This protein binds this small molecule.
Small molecule (SMILES): CC(=O)N[C@@H]1[C@@H](O)[C@H](O)[C@@H](CO)O[C@H]1O

Binding-site contacts:
Ligand atom O6 contacts residue SER800 of chain 1.A at 3.4 Å (h-bond).
Ligand atom O5 contacts residue ASN798 of chain 1.A at 2.4 Å (h-bond).
Ligand atom O7 contacts residue ASN798 of chain 1.A at 4.2 Å.
Ligand atom O5 contacts residue SER800 of chain 1.A at 3.2 Å (h-bond).
Ligand atom C2 contacts residue ASN798 of chain 1.A at 2.5 Å.
Ligand atom C4 contacts residue ASN798 of chain 1.A at 4.3 Å.
Ligand atom C5 contacts residue SER800 of chain 1.A at 3.4 Å.
Ligand atom C8 contacts residue TYR793 of chain 1.A at 3.6 Å (hydrophobic).
Ligand atom O7 contacts residue TYR793 of chain 1.A at 4.2 Å.
Ligand atom N2 contacts residue TYR793 of chain 1.A at 3.9 Å.
Ligand atom O6 contacts residue GLN801 of chain 1.A at 2.6 Å (h-bond).
Ligand atom C6 contacts residue SER800 of chain 1.A at 4.0 Å.
Ligand atom C3 contacts residue ASN798 of chain 1.A at 3.8 Å.
Ligand atom C1 contacts residue ASN798 of chain 1.A at 1.5 Å.
Ligand atom N2 contacts residue ASN798 of chain 1.A at 2.9 Å (h-bond).
Ligand atom C1 contacts residue SER800 of chain 1.A at 3.4 Å.
Ligand atom C7 contacts residue ASN798 of chain 1.A at 3.8 Å.
Ligand atom C7 contacts residue TYR793 of chain 1.A at 3.8 Å (hydrophobic).
Ligand atom C5 contacts residue ASN798 of chain 1.A at 3.7 Å.
Ligand atom C6 contacts residue GLN801 of chain 1.A at 3.9 Å.

Sequence of chain 1.A:
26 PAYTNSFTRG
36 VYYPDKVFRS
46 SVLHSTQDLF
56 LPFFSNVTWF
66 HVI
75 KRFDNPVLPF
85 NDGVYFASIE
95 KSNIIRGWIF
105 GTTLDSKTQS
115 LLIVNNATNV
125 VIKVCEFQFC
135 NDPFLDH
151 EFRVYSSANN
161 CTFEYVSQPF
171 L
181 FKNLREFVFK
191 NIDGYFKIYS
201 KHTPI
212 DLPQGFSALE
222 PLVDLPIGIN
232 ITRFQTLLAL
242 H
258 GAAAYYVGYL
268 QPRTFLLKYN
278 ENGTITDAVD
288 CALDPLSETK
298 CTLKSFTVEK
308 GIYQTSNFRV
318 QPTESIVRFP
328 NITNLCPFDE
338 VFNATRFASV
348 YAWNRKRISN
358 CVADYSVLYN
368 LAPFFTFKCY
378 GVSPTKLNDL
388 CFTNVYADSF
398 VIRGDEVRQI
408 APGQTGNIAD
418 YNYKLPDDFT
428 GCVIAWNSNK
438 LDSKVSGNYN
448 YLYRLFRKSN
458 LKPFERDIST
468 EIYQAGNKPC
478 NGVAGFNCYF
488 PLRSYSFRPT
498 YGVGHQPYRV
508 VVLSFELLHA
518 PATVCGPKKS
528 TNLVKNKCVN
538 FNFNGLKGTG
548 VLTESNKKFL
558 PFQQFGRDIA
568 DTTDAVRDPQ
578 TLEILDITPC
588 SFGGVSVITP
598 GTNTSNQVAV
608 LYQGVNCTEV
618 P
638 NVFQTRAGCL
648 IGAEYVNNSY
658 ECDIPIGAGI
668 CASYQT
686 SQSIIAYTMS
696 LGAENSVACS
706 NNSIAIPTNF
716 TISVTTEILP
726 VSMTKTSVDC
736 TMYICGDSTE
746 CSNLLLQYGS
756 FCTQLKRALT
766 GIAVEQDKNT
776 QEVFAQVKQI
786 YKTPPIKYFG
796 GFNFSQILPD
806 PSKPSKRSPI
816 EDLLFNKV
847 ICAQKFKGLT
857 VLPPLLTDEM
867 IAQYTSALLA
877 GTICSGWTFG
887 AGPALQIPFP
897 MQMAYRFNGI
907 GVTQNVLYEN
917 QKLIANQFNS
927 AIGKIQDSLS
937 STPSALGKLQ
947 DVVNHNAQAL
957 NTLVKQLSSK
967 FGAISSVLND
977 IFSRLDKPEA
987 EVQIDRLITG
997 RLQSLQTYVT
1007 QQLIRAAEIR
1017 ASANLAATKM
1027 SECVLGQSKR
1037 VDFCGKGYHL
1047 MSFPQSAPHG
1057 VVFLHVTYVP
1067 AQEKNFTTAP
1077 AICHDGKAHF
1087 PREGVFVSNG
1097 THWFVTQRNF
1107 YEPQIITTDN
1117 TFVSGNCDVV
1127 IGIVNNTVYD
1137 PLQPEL